Sequence of chain 1.A:
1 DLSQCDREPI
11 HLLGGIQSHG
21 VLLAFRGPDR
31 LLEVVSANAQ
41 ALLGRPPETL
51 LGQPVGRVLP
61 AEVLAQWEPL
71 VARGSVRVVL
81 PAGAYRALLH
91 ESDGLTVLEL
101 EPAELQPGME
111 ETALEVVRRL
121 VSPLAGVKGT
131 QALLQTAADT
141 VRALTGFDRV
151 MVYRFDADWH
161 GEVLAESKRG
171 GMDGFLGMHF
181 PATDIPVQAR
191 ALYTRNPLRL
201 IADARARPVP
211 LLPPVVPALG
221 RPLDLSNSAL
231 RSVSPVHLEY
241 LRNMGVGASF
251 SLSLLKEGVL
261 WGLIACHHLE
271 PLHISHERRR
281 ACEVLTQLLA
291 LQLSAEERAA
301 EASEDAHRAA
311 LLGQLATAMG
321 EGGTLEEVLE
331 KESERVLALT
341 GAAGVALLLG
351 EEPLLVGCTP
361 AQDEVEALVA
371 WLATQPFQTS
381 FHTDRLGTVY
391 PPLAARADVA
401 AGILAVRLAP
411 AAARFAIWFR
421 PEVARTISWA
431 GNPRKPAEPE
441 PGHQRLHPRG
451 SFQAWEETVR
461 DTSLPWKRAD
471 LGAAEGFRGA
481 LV

A protein and the small-molecule ligand that binds it are described below.
Small molecule (SMILES): C/C=C1/C(Cc2[nH]c(Cc3[nH]c(CC4=NC(=O)C(CC)=C4C)c(C)c3CCC(=O)O)c(CCC(=O)O)c2C)=NC(=O)[C@H]1C

Binding-site contacts:
Ligand atom C1C contacts residue ASP184 of chain 1.A at 3.3 Å.
Ligand atom CBB contacts residue MET151 of chain 1.A at 3.4 Å (hydrophobic).
Ligand atom CGA contacts residue HIS237 of chain 1.A at 2.9 Å.
Ligand atom O_C contacts residue ASP184 of chain 1.A at 3.0 Å.
Ligand atom O1D contacts residue VAL233 of chain 1.A at 3.1 Å.
Ligand atom CAC contacts residue CYS5 of chain 1.A at 2.9 Å (hydrophobic).
Ligand atom O1A contacts residue SER249 of chain 1.A at 3.2 Å (h-bond).
Ligand atom O1A contacts residue HIS237 of chain 1.A at 3.5 Å (h-bond).
Ligand atom C1A contacts residue HIS237 of chain 1.A at 3.1 Å.
Ligand atom CHB contacts residue ILE185 of chain 1.A at 3.3 Å (hydrophobic).
Ligand atom CHA contacts residue HIS237 of chain 1.A at 3.0 Å.
Ligand atom CAA contacts residue TYR193 of chain 1.A at 3.4 Å (hydrophobic).
Ligand atom O2D contacts residue VAL233 of chain 1.A at 3.1 Å.
Ligand atom CGD contacts residue ILE10 of chain 1.A at 3.1 Å (hydrophobic).
Ligand atom CMD contacts residue GLN188 of chain 1.A at 3.0 Å.
Ligand atom CGD contacts residue TYR193 of chain 1.A at 3.2 Å (hydrophobic).
Ligand atom CMB contacts residue TYR240 of chain 1.A at 2.5 Å (hydrophobic).
Ligand atom CAD contacts residue TYR193 of chain 1.A at 3.2 Å (hydrophobic).
Ligand atom CMA contacts residue LEU263 of chain 1.A at 3.5 Å (hydrophobic).
Ligand atom O2D contacts residue ILE10 of chain 1.A at 2.7 Å.
Ligand atom C4A contacts residue ILE185 of chain 1.A at 3.5 Å (hydrophobic).
Ligand atom O2D contacts residue SER234 of chain 1.A at 3.4 Å (h-bond).
Ligand atom CBC contacts residue CYS5 of chain 1.A at 1.9 Å (hydrophobic).
Ligand atom CBA contacts residue HIS237 of chain 1.A at 3.1 Å.
Ligand atom O_B contacts residue ALA265 of chain 1.A at 3.0 Å.
Ligand atom CBA contacts residue ARG199 of chain 1.A at 3.4 Å.
Ligand atom CMB contacts residue ASP184 of chain 1.A at 3.5 Å.
Ligand atom O1D contacts residue TYR193 of chain 1.A at 2.7 Å (h-bond).
Ligand atom CAA contacts residue ARG199 of chain 1.A at 3.4 Å.
Ligand atom O_B contacts residue HIS267 of chain 1.A at 3.2 Å.
Ligand atom N_A contacts residue ILE185 of chain 1.A at 3.3 Å (h-bond).
Ligand atom CGD contacts residue VAL233 of chain 1.A at 3.3 Å (hydrophobic).
Ligand atom O2A contacts residue HIS237 of chain 1.A at 3.1 Å (h-bond).
Ligand atom O1A contacts residue SER251 of chain 1.A at 3.3 Å (h-bond).
Ligand atom C2D contacts residue PRO186 of chain 1.A at 3.5 Å (hydrophobic).
Ligand atom CBD contacts residue TYR193 of chain 1.A at 2.8 Å (hydrophobic).
Ligand atom CAD contacts residue ALA189 of chain 1.A at 3.4 Å (hydrophobic).
Ligand atom CBB contacts residue PHE180 of chain 1.A at 3.5 Å (hydrophobic).
Ligand atom O1D contacts residue ILE10 of chain 1.A at 2.9 Å.
Ligand atom N_A contacts residue HIS237 of chain 1.A at 3.3 Å.